Sequence of chain 1.F:
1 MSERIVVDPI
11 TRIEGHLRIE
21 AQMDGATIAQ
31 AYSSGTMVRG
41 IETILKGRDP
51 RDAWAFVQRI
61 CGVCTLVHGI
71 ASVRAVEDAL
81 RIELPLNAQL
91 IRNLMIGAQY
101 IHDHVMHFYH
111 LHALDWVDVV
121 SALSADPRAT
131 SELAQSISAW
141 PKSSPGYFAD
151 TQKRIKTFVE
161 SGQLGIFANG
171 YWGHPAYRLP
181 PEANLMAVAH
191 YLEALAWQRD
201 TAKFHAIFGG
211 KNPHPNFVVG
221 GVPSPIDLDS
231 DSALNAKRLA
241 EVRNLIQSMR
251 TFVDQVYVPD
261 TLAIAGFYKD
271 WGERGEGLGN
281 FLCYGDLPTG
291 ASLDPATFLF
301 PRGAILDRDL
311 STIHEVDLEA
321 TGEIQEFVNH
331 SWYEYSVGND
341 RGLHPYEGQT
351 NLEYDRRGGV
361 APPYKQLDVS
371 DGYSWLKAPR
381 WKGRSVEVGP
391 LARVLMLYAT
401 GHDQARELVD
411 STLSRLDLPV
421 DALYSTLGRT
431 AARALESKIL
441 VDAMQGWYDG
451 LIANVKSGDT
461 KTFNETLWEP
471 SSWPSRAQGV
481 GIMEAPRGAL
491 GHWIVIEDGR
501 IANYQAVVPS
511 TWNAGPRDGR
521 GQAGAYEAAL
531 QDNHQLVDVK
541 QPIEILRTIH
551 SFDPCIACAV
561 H

Binding-site contacts:
Ligand atom O1 contacts residue HIS68 of chain 1.F at 3.4 Å (h-bond).
Ligand atom C1 contacts residue VAL508 of chain 1.F at 3.6 Å (hydrophobic).
Ligand atom C3 contacts residue SER510 of chain 1.F at 3.8 Å.
Ligand atom FE contacts residue CYS64 of chain 1.F at 2.4 Å.
Ligand atom O4 contacts residue ARG487 of chain 1.F at 3.1 Å.
Ligand atom O4 contacts residue CYS555 of chain 1.F at 3.0 Å.
Ligand atom C1 contacts residue HIS68 of chain 1.F at 3.6 Å.
Ligand atom C3 contacts residue PRO509 of chain 1.F at 3.7 Å (hydrophobic).
Ligand atom O4 contacts residue CYS64 of chain 1.F at 2.8 Å (h-bond).
Ligand atom O1 contacts residue VAL508 of chain 1.F at 3.3 Å.
Ligand atom O1 contacts residue LEU490 of chain 1.F at 3.8 Å.
Ligand atom C1 contacts residue VAL67 of chain 1.F at 3.7 Å (hydrophobic).
Ligand atom NI contacts residue CYS555 of chain 1.F at 2.3 Å.
Ligand atom O1 contacts residue CYS558 of chain 1.F at 3.6 Å.
Ligand atom O4 contacts residue CYS558 of chain 1.F at 3.0 Å (h-bond).
Ligand atom N2 contacts residue CYS64 of chain 1.F at 3.5 Å.
Ligand atom O1 contacts residue VAL67 of chain 1.F at 3.4 Å.
Ligand atom C1 contacts residue PRO509 of chain 1.F at 3.9 Å (hydrophobic).
Ligand atom N3 contacts residue PRO509 of chain 1.F at 3.5 Å.
Ligand atom NI contacts residue CYS61 of chain 1.F at 2.2 Å.
Ligand atom NI contacts residue CYS558 of chain 1.F at 2.7 Å.
Ligand atom N3 contacts residue ARG487 of chain 1.F at 3.6 Å.
Ligand atom N2 contacts residue ARG487 of chain 1.F at 2.9 Å (salt-bridge).
Ligand atom FE contacts residue CYS558 of chain 1.F at 2.3 Å.
Ligand atom C2 contacts residue CYS64 of chain 1.F at 3.1 Å (hydrophobic).
Ligand atom O1 contacts residue ALA485 of chain 1.F at 3.7 Å.
Ligand atom N3 contacts residue CYS558 of chain 1.F at 3.4 Å.
Ligand atom O1 contacts residue PRO509 of chain 1.F at 3.5 Å.
Ligand atom N3 contacts residue VAL508 of chain 1.F at 3.8 Å.
Ligand atom C3 contacts residue ARG487 of chain 1.F at 3.5 Å.
Ligand atom C1 contacts residue CYS64 of chain 1.F at 3.0 Å (hydrophobic).
Ligand atom NI contacts residue CYS64 of chain 1.F at 2.6 Å.
Ligand atom N3 contacts residue SER510 of chain 1.F at 2.8 Å (h-bond).
Ligand atom N2 contacts residue ALA485 of chain 1.F at 3.4 Å.
Ligand atom C2 contacts residue ARG487 of chain 1.F at 3.5 Å.
Ligand atom C3 contacts residue VAL508 of chain 1.F at 3.8 Å (hydrophobic).
Ligand atom N2 contacts residue PRO486 of chain 1.F at 3.4 Å (h-bond).
Ligand atom C1 contacts residue CYS558 of chain 1.F at 2.8 Å (hydrophobic).
Ligand atom C2 contacts residue ALA485 of chain 1.F at 3.8 Å (hydrophobic).
Ligand atom C3 contacts residue CYS558 of chain 1.F at 3.0 Å (hydrophobic).

A small-molecule ligand and the protein it binds are described below.
Small molecule (SMILES): N#C[Fe](C#N)(C#[O+])O[Ni]